Sequence of chain 1.B:
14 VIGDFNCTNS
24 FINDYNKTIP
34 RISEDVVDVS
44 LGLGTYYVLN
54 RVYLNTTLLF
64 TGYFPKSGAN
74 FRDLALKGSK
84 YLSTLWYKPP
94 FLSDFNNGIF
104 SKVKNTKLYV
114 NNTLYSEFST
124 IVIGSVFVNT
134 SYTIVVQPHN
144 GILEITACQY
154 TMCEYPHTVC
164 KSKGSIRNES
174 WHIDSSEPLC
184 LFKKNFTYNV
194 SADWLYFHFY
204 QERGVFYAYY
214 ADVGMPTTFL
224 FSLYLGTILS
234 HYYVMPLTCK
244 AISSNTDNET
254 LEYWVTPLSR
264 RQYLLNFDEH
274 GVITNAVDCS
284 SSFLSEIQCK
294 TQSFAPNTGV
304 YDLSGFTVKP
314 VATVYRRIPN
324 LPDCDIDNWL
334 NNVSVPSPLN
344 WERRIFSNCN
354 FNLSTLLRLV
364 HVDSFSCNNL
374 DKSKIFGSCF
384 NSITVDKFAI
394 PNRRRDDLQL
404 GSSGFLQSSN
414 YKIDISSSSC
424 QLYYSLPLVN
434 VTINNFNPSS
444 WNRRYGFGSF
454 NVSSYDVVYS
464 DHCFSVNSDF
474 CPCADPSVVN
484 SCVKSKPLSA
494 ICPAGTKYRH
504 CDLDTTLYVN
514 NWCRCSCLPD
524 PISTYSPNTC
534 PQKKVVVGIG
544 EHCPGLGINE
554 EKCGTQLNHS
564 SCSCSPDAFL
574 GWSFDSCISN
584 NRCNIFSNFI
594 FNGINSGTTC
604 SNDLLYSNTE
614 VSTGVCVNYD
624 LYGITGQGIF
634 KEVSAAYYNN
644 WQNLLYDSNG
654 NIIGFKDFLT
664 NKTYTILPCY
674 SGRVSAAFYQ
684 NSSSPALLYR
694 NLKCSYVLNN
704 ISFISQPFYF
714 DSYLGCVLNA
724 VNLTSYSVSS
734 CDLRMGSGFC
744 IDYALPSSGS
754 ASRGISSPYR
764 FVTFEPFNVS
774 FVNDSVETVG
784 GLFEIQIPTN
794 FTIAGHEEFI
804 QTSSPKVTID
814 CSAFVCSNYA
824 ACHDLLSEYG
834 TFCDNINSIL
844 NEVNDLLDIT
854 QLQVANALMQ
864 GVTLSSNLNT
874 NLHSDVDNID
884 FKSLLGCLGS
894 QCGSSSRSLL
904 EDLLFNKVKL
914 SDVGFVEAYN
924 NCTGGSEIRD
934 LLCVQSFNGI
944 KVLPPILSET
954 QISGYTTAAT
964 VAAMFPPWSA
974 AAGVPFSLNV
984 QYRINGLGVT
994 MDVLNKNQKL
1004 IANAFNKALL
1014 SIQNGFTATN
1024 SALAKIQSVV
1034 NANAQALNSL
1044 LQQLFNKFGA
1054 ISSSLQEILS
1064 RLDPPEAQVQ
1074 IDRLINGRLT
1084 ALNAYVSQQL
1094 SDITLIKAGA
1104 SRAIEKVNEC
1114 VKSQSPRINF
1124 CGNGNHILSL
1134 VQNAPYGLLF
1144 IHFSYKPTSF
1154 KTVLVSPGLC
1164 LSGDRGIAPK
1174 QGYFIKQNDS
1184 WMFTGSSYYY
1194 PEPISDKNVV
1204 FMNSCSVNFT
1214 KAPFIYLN

Binding-site contacts:
Ligand atom C2 contacts residue ASN703 of chain 1.B at 2.5 Å.
Ligand atom C4 contacts residue ASN703 of chain 1.B at 4.2 Å.
Ligand atom O7 contacts residue GLY617 of chain 1.B at 3.9 Å.
Ligand atom C8 contacts residue TYR699 of chain 1.B at 4.2 Å (hydrophobic).
Ligand atom O3 contacts residue GLY617 of chain 1.B at 3.2 Å (h-bond).
Ligand atom C1 contacts residue ASN703 of chain 1.B at 1.4 Å.
Ligand atom C7 contacts residue CYS619 of chain 1.B at 4.5 Å (hydrophobic).
Ligand atom C8 contacts residue GLY617 of chain 1.B at 3.8 Å.
Ligand atom N2 contacts residue GLY617 of chain 1.B at 4.1 Å.
Ligand atom C3 contacts residue ASN703 of chain 1.B at 3.8 Å.
Ligand atom C3 contacts residue VAL618 of chain 1.B at 4.5 Å (hydrophobic).
Ligand atom O5 contacts residue ASN703 of chain 1.B at 2.4 Å (h-bond).
Ligand atom O5 contacts residue ASN702 of chain 1.B at 4.2 Å.
Ligand atom O7 contacts residue ASN703 of chain 1.B at 3.9 Å.
Ligand atom C7 contacts residue VAL618 of chain 1.B at 4.2 Å (hydrophobic).
Ligand atom C7 contacts residue GLY617 of chain 1.B at 3.7 Å.
Ligand atom O3 contacts residue VAL618 of chain 1.B at 3.4 Å.
Ligand atom N2 contacts residue ASN703 of chain 1.B at 2.9 Å (h-bond).
Ligand atom C5 contacts residue ASN703 of chain 1.B at 3.7 Å.
Ligand atom O7 contacts residue CYS619 of chain 1.B at 3.6 Å.
Ligand atom O7 contacts residue VAL618 of chain 1.B at 3.6 Å.
Ligand atom C7 contacts residue ASN703 of chain 1.B at 3.6 Å.
Ligand atom C3 contacts residue GLY617 of chain 1.B at 4.4 Å.
Ligand atom O6 contacts residue ASN702 of chain 1.B at 3.7 Å.
Ligand atom C8 contacts residue ILE632 of chain 1.B at 4.0 Å (hydrophobic).

A small-molecule ligand and the protein it binds are described below.
Small molecule (SMILES): CC(=O)N[C@@H]1[C@@H](O)[C@H](O)[C@@H](CO)O[C@H]1O